The protein below binds the small molecule below.
Small molecule (SMILES): CC(=O)N[C@@H]1[C@@H](O)[C@H](O[C@@H]2O[C@H](CO[C@]3(C(=O)O)C[C@H](O)[C@@H](NC(C)=O)[C@H]([C@H](O)[C@H](O)CO)O3)[C@H](O)[C@H](O)[C@H]2O)[C@@H](CO)O[C@H]1O

Sequence of chain 1.A:
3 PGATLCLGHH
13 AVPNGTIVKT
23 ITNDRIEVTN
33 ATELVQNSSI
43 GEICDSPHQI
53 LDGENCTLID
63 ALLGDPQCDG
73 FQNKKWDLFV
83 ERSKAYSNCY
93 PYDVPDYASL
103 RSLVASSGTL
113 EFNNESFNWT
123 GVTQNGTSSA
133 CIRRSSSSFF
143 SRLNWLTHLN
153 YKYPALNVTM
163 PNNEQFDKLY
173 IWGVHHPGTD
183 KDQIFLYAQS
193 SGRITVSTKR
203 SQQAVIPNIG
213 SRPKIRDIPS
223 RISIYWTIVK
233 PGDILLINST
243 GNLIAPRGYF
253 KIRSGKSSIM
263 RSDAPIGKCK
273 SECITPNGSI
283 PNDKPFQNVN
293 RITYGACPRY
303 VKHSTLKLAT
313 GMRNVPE

Binding-site contacts:
Ligand atom C9 contacts residue TYR92 of chain 1.A at 3.3 Å (hydrophobic).
Ligand atom C5 contacts residue THR129 of chain 1.A at 3.7 Å.
Ligand atom C8 contacts residue LEU188 of chain 1.A at 3.7 Å (hydrophobic).
Ligand atom O8 contacts residue ILE220 of chain 1.A at 3.6 Å.
Ligand atom N5 contacts residue THR129 of chain 1.A at 3.1 Å (h-bond).
Ligand atom O4 contacts residue ILE220 of chain 1.A at 4.0 Å.
Ligand atom O7 contacts residue LEU188 of chain 1.A at 3.6 Å.
Ligand atom C3 contacts residue ASP184 of chain 1.A at 3.9 Å.
Ligand atom C8 contacts residue TYR92 of chain 1.A at 3.6 Å (hydrophobic).
Ligand atom C11 contacts residue THR129 of chain 1.A at 3.9 Å.
Ligand atom O4 contacts residue ASP219 of chain 1.A at 2.8 Å (salt-bridge).
Ligand atom O1A contacts residue SER130 of chain 1.A at 2.7 Å (h-bond).
Ligand atom O1B contacts residue SER130 of chain 1.A at 3.3 Å.
Ligand atom C10 contacts residue THR129 of chain 1.A at 4.0 Å.
Ligand atom O4 contacts residue THR129 of chain 1.A at 3.6 Å (h-bond).
Ligand atom O9 contacts residue TYR92 of chain 1.A at 3.3 Å (h-bond).
Ligand atom C11 contacts residue THR149 of chain 1.A at 3.9 Å.
Ligand atom C11 contacts residue TRP147 of chain 1.A at 3.7 Å (hydrophobic).
Ligand atom O1A contacts residue ILE220 of chain 1.A at 3.2 Å.
Ligand atom C11 contacts residue GLY128 of chain 1.A at 3.6 Å.
Ligand atom C1 contacts residue PHE187 of chain 1.A at 3.9 Å (hydrophobic).
Ligand atom O9 contacts residue SER222 of chain 1.A at 2.6 Å (h-bond).
Ligand atom C7 contacts residue LEU188 of chain 1.A at 3.9 Å (hydrophobic).
Ligand atom C1 contacts residue SER130 of chain 1.A at 3.5 Å.
Ligand atom C3 contacts residue ASP219 of chain 1.A at 3.5 Å.
Ligand atom C4 contacts residue ASP219 of chain 1.A at 3.5 Å.
Ligand atom C10 contacts residue LEU188 of chain 1.A at 3.6 Å (hydrophobic).
Ligand atom C1 contacts residue SER131 of chain 1.A at 3.7 Å.
Ligand atom O3 contacts residue ASP219 of chain 1.A at 2.9 Å (salt-bridge).
Ligand atom O1B contacts residue SER131 of chain 1.A at 2.7 Å (h-bond).
Ligand atom C4 contacts residue THR129 of chain 1.A at 3.2 Å.
Ligand atom O8 contacts residue TRP147 of chain 1.A at 3.8 Å.
Ligand atom C8 contacts residue PHE187 of chain 1.A at 3.6 Å (hydrophobic).
Ligand atom C7 contacts residue TRP147 of chain 1.A at 3.8 Å (hydrophobic).
Ligand atom N2 contacts residue PHE187 of chain 1.A at 3.9 Å.
Ligand atom N5 contacts residue TRP147 of chain 1.A at 3.7 Å.
Ligand atom C9 contacts residue SER222 of chain 1.A at 3.5 Å.
Ligand atom O1A contacts residue SER131 of chain 1.A at 3.9 Å.
Ligand atom O8 contacts residue TYR92 of chain 1.A at 2.8 Å (h-bond).
Ligand atom O10 contacts residue LEU188 of chain 1.A at 3.2 Å.